Binding-site contacts:
Ligand atom PB contacts residue MG1 of chain 1.Q at 3.4 Å.
Ligand atom C2 contacts residue ILE103 of chain 1.C at 3.5 Å (hydrophobic).
Ligand atom O2' contacts residue ILE34 of chain 1.C at 3.6 Å.
Ligand atom O3G contacts residue LYS52 of chain 1.C at 3.0 Å (salt-bridge).
Ligand atom O2A contacts residue HIS205 of chain 1.C at 3.4 Å (h-bond).
Ligand atom C2' contacts residue PHE107 of chain 1.C at 3.7 Å (hydrophobic).
Ligand atom O1A contacts residue ASP219 of chain 1.C at 3.2 Å.
Ligand atom O2B contacts residue MG1 of chain 1.Q at 2.2 Å.
Ligand atom C8 contacts residue TYR100 of chain 1.C at 3.3 Å (hydrophobic).
Ligand atom N1 contacts residue ILE103 of chain 1.C at 2.9 Å (h-bond).
Ligand atom C6 contacts residue ILE103 of chain 1.C at 3.6 Å (hydrophobic).
Ligand atom N2 contacts residue ILE103 of chain 1.C at 3.3 Å (h-bond).
Ligand atom C5 contacts residue ILE50 of chain 1.C at 3.6 Å (hydrophobic).
Ligand atom C4 contacts residue ILE50 of chain 1.C at 3.6 Å (hydrophobic).
Ligand atom O6 contacts residue ILE103 of chain 1.C at 2.8 Å (h-bond).
Ligand atom O3A contacts residue MG1 of chain 1.Q at 3.6 Å.
Ligand atom N1 contacts residue GLU102 of chain 1.C at 3.6 Å.
Ligand atom O4' contacts residue ILE34 of chain 1.C at 3.5 Å.
Ligand atom PG contacts residue MG1 of chain 1.R at 3.2 Å.
Ligand atom C8 contacts residue ILE218 of chain 1.C at 3.6 Å (hydrophobic).
Ligand atom O3G contacts residue ASP219 of chain 1.C at 2.9 Å (salt-bridge).
Ligand atom N3B contacts residue SER40 of chain 1.C at 3.1 Å (h-bond).
Ligand atom O6 contacts residue TYR100 of chain 1.C at 3.6 Å.
Ligand atom O6 contacts residue ILE218 of chain 1.C at 3.7 Å.
Ligand atom O2G contacts residue MG1 of chain 1.R at 3.3 Å.
Ligand atom O3G contacts residue MG1 of chain 1.R at 1.9 Å.
Ligand atom O2A contacts residue MG1 of chain 1.Q at 1.9 Å.
Ligand atom O2B contacts residue ASP219 of chain 1.C at 2.8 Å (salt-bridge).
Ligand atom O3A contacts residue LYS52 of chain 1.C at 3.3 Å.
Ligand atom N7 contacts residue ILE50 of chain 1.C at 3.7 Å.
Ligand atom PA contacts residue MG1 of chain 1.Q at 3.2 Å.
Ligand atom O2A contacts residue ASP219 of chain 1.C at 2.9 Å (salt-bridge).
Ligand atom O2B contacts residue MG1 of chain 1.R at 3.5 Å.
Ligand atom N7 contacts residue TYR100 of chain 1.C at 2.7 Å (h-bond).
Ligand atom O1A contacts residue LYS52 of chain 1.C at 2.8 Å (salt-bridge).
Ligand atom C3' contacts residue ILE218 of chain 1.C at 3.6 Å (hydrophobic).
Ligand atom N3 contacts residue PHE107 of chain 1.C at 3.5 Å.
Ligand atom N2 contacts residue PHE107 of chain 1.C at 3.7 Å.
Ligand atom O1G contacts residue TYR63 of chain 1.C at 2.9 Å (h-bond).
Ligand atom PA contacts residue ASP219 of chain 1.C at 3.5 Å.

A small-molecule ligand and the protein it binds are described below.
Small molecule (SMILES): Nc1nc2c(ncn2[C@@H]2O[C@H](CO[P](=O)(O)O[P](=O)(O)NP(=O)(O)O)[C@@H](O)[C@H]2O)c(=O)[nH]1

Sequence of chain 1.C:
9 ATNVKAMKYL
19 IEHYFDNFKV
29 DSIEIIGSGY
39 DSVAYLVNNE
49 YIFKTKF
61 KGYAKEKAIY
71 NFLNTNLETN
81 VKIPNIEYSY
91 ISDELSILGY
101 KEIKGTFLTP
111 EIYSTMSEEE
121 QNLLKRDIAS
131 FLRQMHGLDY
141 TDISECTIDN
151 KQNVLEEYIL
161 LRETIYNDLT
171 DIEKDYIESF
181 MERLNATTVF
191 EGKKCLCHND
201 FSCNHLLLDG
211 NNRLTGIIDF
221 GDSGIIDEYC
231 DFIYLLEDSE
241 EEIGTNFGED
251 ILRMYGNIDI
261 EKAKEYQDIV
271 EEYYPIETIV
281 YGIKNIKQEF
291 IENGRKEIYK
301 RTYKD